Binding-site contacts:
Ligand atom CD1 contacts residue THR47 of chain 1.D at 3.7 Å.
Ligand atom CB contacts residue GLN187 of chain 1.D at 3.4 Å.
Ligand atom O contacts residue PRO188 of chain 1.D at 3.2 Å (h-bond).
Ligand atom CA contacts residue SER189 of chain 1.D at 3.5 Å.
Ligand atom O88 contacts residue GLY142 of chain 1.D at 3.2 Å (h-bond).
Ligand atom O66 contacts residue HIS162 of chain 1.D at 2.8 Å (h-bond).
Ligand atom C59 contacts residue CYS144 of chain 1.D at 3.4 Å (hydrophobic).
Ligand atom CD1 contacts residue ILE51 of chain 1.D at 3.6 Å (hydrophobic).
Ligand atom O1 contacts residue GLY167 of chain 1.D at 3.5 Å.
Ligand atom OG contacts residue GLN191 of chain 1.D at 3.5 Å (h-bond).
Ligand atom O66 contacts residue GLU165 of chain 1.D at 3.2 Å.
Ligand atom C3 contacts residue GLY142 of chain 1.D at 3.3 Å.
Ligand atom N49 contacts residue HIS163 of chain 1.D at 3.0 Å (h-bond).
Ligand atom CA contacts residue HIS163 of chain 1.D at 3.5 Å.
Ligand atom O88 contacts residue CYS144 of chain 1.D at 2.9 Å (h-bond).
Ligand atom C63 contacts residue CYS144 of chain 1.D at 1.8 Å (hydrophobic).
Ligand atom N contacts residue GLU165 of chain 1.D at 2.8 Å (salt-bridge).
Ligand atom CB contacts residue SER189 of chain 1.D at 3.1 Å.
Ligand atom N49 contacts residue CYS144 of chain 1.D at 2.9 Å (h-bond).
Ligand atom C65 contacts residue GLU165 of chain 1.D at 3.6 Å.
Ligand atom O66 contacts residue PHE139 of chain 1.D at 3.6 Å.
Ligand atom N69 contacts residue PHE139 of chain 1.D at 3.1 Å (h-bond).
Ligand atom C82 contacts residue CYS144 of chain 1.D at 2.5 Å (hydrophobic).
Ligand atom O66 contacts residue HIS171 of chain 1.D at 3.6 Å.
Ligand atom C84 contacts residue CYS144 of chain 1.D at 3.4 Å (hydrophobic).
Ligand atom C57 contacts residue CYS144 of chain 1.D at 2.8 Å (hydrophobic).
Ligand atom N69 contacts residue GLU165 of chain 1.D at 3.1 Å (salt-bridge).
Ligand atom O contacts residue GLU165 of chain 1.D at 3.0 Å (salt-bridge).
Ligand atom C82 contacts residue HIS41 of chain 1.D at 3.5 Å.
Ligand atom CA contacts residue GLU165 of chain 1.D at 3.4 Å.
Ligand atom C contacts residue HIS163 of chain 1.D at 3.8 Å.
Ligand atom C84 contacts residue GLY142 of chain 1.D at 3.7 Å.
Ligand atom O66 contacts residue LEU164 of chain 1.D at 3.6 Å.
Ligand atom O contacts residue LEU164 of chain 1.D at 3.3 Å.
Ligand atom N contacts residue SER189 of chain 1.D at 2.9 Å (h-bond).
Ligand atom OG contacts residue SER189 of chain 1.D at 2.9 Å (h-bond).
Ligand atom C contacts residue GLU165 of chain 1.D at 3.6 Å.
Ligand atom CD2 contacts residue ASP186 of chain 1.D at 3.6 Å.
Ligand atom O88 contacts residue THR143 of chain 1.D at 3.4 Å (h-bond).
Ligand atom OG contacts residue LEU166 of chain 1.D at 3.6 Å.

Sequence of chain 1.D:
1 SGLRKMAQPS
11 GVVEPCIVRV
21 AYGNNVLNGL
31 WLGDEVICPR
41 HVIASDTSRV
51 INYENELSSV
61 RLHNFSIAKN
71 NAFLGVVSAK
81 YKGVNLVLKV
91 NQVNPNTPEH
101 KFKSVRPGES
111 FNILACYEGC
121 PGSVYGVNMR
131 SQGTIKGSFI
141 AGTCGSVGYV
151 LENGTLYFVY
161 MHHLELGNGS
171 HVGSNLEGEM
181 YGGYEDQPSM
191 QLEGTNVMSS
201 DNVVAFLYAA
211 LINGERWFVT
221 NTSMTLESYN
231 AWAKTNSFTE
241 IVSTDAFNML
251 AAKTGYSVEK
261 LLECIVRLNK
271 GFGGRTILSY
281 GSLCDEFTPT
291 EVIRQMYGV

A protein and the small-molecule ligand that binds it are described below.
Small molecule (SMILES): CCOC(=O)CC[C@H](C[C@@H]1CCNC1=O)NC(=O)[C@H](CC(C)C)NC(=O)[C@@H](NC(=O)[C@H](CO)NC(=O)OC(C)(C)C)C(C)C